The protein below binds the small molecule below.
Small molecule (SMILES): CC[C@H](C)[C@H](NC(=O)[C@@H](N)CC(=O)O)C(=O)N[C@@H](CC(N)=O)C(=O)N[C@@H](Cc1ccccc1)C(=O)N[C@@H](CO)C(=O)N[C@@H](CO)C(=O)N[C@H](C=O)CC(C)C

Sequence of chain 51.X:
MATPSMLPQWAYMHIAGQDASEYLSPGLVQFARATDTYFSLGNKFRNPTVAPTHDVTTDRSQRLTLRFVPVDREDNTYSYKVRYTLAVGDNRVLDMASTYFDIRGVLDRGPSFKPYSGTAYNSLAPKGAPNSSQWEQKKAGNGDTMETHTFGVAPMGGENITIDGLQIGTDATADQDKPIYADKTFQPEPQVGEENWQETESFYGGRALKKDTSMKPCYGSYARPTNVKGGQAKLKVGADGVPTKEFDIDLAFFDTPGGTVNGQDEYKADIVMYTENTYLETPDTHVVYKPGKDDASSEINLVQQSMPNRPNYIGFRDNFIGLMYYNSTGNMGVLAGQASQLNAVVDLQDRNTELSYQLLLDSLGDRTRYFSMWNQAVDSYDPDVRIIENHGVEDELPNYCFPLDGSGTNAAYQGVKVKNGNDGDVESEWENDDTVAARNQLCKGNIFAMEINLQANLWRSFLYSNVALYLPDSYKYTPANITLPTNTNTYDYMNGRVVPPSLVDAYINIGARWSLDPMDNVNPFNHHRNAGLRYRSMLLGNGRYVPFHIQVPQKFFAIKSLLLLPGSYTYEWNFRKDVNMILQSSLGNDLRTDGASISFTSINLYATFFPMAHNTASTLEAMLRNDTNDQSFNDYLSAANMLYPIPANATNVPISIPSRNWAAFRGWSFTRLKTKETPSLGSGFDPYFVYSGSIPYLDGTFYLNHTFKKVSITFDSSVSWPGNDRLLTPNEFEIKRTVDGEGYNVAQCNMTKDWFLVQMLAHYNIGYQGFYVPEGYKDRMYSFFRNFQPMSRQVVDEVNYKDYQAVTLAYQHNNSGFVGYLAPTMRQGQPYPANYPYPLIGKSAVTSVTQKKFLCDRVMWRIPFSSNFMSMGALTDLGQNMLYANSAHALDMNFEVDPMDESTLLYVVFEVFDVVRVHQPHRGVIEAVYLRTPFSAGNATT

Binding-site contacts:
Ligand atom OD1 contacts residue GLY667 of chain 51.X at 3.3 Å (h-bond).
Ligand atom N contacts residue ARG666 of chain 51.X at 3.4 Å (salt-bridge).
Ligand atom CD1 contacts residue SER21 of chain 51.V at 3.4 Å.
Ligand atom N contacts residue ARG46 of chain 51.V at 3.9 Å.
Ligand atom O contacts residue ALA874 of chain 51.X at 3.7 Å.
Ligand atom C contacts residue ASN634 of chain 51.X at 3.8 Å.
Ligand atom OD1 contacts residue ARG666 of chain 51.X at 3.7 Å.
Ligand atom CB contacts residue ASN47 of chain 51.V at 3.7 Å.
Ligand atom CG contacts residue ASN634 of chain 51.X at 3.9 Å.
Ligand atom OG contacts residue PHE45 of chain 51.V at 3.3 Å (h-bond).
Ligand atom CB contacts residue ALA874 of chain 51.X at 3.9 Å (hydrophobic).
Ligand atom CB contacts residue ARG666 of chain 51.X at 3.9 Å.
Ligand atom OD2 contacts residue PRO864 of chain 51.X at 3.6 Å.
Ligand atom C contacts residue ARG666 of chain 51.X at 3.7 Å.
Ligand atom OD2 contacts residue GLU911 of chain 51.X at 3.4 Å (salt-bridge).
Ligand atom ND2 contacts residue THR49 of chain 51.V at 3.9 Å.
Ligand atom CD1 contacts residue ARG666 of chain 51.X at 3.9 Å.
Ligand atom CA contacts residue ARG666 of chain 51.X at 3.6 Å.
Ligand atom CG contacts residue GLU911 of chain 51.X at 3.5 Å.
Ligand atom CB contacts residue PHE913 of chain 51.X at 3.9 Å (hydrophobic).
Ligand atom N contacts residue GLY873 of chain 51.X at 3.8 Å.
Ligand atom OD1 contacts residue ASN634 of chain 51.X at 3.2 Å (h-bond).
Ligand atom N contacts residue GLY42 of chain 51.V at 3.5 Å (h-bond).
Ligand atom CG2 contacts residue TYR636 of chain 51.X at 3.8 Å (hydrophobic).
Ligand atom CD1 contacts residue ARG33 of chain 51.V at 3.8 Å.
Ligand atom CG contacts residue GLY667 of chain 51.X at 3.7 Å.
Ligand atom CB contacts residue GLY42 of chain 51.V at 3.7 Å.
Ligand atom O contacts residue ARG46 of chain 51.V at 3.9 Å.
Ligand atom O contacts residue GLY42 of chain 51.V at 3.5 Å.
Ligand atom N contacts residue ALA874 of chain 51.X at 3.8 Å.
Ligand atom CD2 contacts residue ALA20 of chain 51.V at 3.8 Å (hydrophobic).
Ligand atom OG contacts residue ARG46 of chain 51.V at 3.2 Å.
Ligand atom O contacts residue ASN43 of chain 51.V at 3.6 Å.
Ligand atom CE1 contacts residue ARG46 of chain 51.V at 3.7 Å.
Ligand atom CD1 contacts residue ARG46 of chain 51.V at 3.9 Å.
Ligand atom CB contacts residue GLU911 of chain 51.X at 3.6 Å.
Ligand atom N contacts residue ARG666 of chain 51.X at 3.4 Å.
Ligand atom O contacts residue ASN634 of chain 51.X at 3.0 Å (h-bond).
Ligand atom N contacts residue SER871 of chain 51.X at 3.6 Å.
Ligand atom OD2 contacts residue GLY667 of chain 51.X at 3.7 Å.

Sequence of chain 51.V:
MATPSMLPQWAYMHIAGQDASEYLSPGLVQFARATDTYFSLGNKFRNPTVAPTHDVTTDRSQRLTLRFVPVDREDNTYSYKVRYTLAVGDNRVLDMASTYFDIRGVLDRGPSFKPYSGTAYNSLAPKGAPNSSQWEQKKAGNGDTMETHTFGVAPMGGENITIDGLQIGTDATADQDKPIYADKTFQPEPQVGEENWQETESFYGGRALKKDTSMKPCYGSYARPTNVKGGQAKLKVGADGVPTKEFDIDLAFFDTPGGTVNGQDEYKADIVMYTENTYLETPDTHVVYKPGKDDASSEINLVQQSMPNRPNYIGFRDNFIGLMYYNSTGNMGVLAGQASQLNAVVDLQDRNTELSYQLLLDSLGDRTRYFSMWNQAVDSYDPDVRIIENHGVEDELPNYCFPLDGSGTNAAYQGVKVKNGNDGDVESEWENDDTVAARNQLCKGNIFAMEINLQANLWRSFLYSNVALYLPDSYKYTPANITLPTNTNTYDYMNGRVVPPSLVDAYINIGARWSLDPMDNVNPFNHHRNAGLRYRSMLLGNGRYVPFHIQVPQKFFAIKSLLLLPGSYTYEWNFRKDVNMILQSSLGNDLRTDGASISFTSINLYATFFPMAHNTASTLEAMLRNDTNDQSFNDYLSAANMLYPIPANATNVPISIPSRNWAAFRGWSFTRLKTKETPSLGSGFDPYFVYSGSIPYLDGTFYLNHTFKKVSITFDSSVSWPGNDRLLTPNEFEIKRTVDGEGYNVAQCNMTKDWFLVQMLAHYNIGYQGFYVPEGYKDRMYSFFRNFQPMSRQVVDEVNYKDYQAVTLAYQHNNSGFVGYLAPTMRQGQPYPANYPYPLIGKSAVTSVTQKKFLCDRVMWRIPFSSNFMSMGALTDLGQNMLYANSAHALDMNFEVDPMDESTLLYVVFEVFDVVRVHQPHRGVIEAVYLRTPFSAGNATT